Binding-site contacts:
Ligand atom C8 contacts residue LYS553 of chain 1.B at 3.7 Å.
Ligand atom C7 contacts residue ASN305 of chain 1.B at 4.1 Å.
Ligand atom C8 contacts residue ARG302 of chain 1.B at 4.2 Å.
Ligand atom N2 contacts residue LYS553 of chain 1.B at 4.3 Å.
Ligand atom C5 contacts residue ASN305 of chain 1.B at 3.6 Å.
Ligand atom C4 contacts residue ASN305 of chain 1.B at 4.2 Å.
Ligand atom O5 contacts residue ASN305 of chain 1.B at 2.2 Å (h-bond).
Ligand atom N2 contacts residue ASN305 of chain 1.B at 3.0 Å (h-bond).
Ligand atom O6 contacts residue ASN305 of chain 1.B at 4.4 Å.
Ligand atom C7 contacts residue THR554 of chain 1.B at 3.7 Å.
Ligand atom C2 contacts residue ASN305 of chain 1.B at 2.5 Å.
Ligand atom O7 contacts residue THR554 of chain 1.B at 3.4 Å.
Ligand atom C8 contacts residue THR554 of chain 1.B at 3.7 Å.
Ligand atom C1 contacts residue ASN305 of chain 1.B at 1.4 Å.
Ligand atom C3 contacts residue ASN305 of chain 1.B at 3.8 Å.

The small molecule below binds the protein below.
Small molecule (SMILES): CC(=O)N[C@H]1[C@H](O[C@H]2[C@H](O)[C@@H](NC(C)=O)CO[C@@H]2CO)O[C@H](CO)[C@@H](O[C@@H]2O[C@H](CO)[C@@H](O)[C@H](O)[C@@H]2O)[C@@H]1O

Sequence of chain 1.B:
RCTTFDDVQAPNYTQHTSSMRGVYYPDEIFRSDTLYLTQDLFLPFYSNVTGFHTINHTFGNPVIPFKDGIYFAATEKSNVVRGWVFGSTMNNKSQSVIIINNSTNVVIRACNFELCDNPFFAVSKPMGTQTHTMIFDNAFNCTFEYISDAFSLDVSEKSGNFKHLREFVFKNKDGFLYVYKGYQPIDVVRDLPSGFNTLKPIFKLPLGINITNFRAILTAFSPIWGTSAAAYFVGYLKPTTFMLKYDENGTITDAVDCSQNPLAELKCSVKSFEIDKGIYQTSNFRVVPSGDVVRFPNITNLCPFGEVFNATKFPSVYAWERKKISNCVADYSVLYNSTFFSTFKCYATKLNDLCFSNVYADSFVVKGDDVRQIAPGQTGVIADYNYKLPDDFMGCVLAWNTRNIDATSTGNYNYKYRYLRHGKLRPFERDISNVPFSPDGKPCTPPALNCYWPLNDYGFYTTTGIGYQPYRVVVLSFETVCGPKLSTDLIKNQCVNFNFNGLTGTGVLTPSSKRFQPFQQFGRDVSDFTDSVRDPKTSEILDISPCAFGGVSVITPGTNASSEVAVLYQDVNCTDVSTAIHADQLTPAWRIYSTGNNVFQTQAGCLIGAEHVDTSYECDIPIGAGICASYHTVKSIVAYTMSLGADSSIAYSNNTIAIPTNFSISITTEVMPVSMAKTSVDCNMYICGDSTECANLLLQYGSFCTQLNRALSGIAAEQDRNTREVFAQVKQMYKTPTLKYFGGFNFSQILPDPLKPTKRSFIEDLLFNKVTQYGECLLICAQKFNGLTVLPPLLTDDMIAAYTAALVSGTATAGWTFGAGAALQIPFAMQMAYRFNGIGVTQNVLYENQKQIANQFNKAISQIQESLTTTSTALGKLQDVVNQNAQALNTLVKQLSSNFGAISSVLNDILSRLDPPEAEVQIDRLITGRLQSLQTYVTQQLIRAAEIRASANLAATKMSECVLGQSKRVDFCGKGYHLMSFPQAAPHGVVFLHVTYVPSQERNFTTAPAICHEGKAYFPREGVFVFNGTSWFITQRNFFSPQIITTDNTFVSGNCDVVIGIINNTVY